This small molecule binds to this protein.
Small molecule (SMILES): CC(=O)N[C@H]1[C@H](O[C@H]2[C@H](O)[C@@H](NC(C)=O)CO[C@@H]2CO)O[C@H](CO)[C@@H](O)[C@@H]1O

Sequence of chain 1.A:
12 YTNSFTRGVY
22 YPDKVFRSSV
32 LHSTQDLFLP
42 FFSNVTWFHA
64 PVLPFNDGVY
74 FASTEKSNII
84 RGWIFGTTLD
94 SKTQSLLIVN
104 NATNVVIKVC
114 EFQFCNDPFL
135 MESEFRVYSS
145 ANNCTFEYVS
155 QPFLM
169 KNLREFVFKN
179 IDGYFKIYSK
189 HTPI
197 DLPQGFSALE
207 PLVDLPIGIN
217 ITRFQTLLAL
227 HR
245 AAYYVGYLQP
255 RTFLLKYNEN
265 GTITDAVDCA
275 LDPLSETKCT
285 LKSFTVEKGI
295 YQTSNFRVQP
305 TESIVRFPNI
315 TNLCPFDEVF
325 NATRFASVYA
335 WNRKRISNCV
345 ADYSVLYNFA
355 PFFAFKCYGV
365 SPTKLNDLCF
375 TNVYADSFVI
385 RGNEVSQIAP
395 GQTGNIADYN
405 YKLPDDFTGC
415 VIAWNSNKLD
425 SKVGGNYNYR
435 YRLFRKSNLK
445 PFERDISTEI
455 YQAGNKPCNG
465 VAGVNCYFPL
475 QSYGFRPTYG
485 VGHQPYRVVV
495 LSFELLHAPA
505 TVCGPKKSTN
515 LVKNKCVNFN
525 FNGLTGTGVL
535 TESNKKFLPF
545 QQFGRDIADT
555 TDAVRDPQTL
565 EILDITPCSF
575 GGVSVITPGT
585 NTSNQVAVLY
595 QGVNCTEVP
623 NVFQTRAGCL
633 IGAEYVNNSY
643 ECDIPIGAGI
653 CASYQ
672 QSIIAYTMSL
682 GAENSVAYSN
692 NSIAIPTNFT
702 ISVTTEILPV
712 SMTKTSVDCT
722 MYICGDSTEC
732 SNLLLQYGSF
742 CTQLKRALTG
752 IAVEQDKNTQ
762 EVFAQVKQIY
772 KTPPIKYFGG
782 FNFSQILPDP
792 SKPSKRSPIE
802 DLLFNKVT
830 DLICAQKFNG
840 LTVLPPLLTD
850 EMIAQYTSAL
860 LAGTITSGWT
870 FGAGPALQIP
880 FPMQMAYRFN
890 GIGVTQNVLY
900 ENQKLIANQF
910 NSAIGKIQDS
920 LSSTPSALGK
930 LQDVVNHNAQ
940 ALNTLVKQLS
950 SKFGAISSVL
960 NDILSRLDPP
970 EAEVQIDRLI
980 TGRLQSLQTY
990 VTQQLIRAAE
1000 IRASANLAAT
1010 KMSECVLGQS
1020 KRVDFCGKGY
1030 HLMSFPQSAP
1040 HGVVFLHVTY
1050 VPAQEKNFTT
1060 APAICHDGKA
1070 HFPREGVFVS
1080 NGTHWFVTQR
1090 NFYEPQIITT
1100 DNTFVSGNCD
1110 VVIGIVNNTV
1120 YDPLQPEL

Binding-site contacts:
Ligand atom C2 contacts residue ASN783 of chain 1.A at 3.9 Å.
Ligand atom C6 contacts residue SER785 of chain 1.A at 3.8 Å.
Ligand atom C7 contacts residue ASN783 of chain 1.A at 4.5 Å.
Ligand atom C5 contacts residue SER785 of chain 1.A at 3.3 Å.
Ligand atom N2 contacts residue ASN783 of chain 1.A at 4.3 Å.
Ligand atom O5 contacts residue ASN783 of chain 1.A at 3.4 Å (h-bond).
Ligand atom C1 contacts residue SER785 of chain 1.A at 3.5 Å.
Ligand atom O7 contacts residue ASN783 of chain 1.A at 4.1 Å.
Ligand atom C1 contacts residue ASN783 of chain 1.A at 3.1 Å.
Ligand atom O5 contacts residue SER785 of chain 1.A at 3.2 Å (h-bond).